A protein and the small-molecule ligand that binds it are described below.
Small molecule (SMILES): O=C(O)C(=O)CCCc1ccccc1

Sequence of chain 2.A:
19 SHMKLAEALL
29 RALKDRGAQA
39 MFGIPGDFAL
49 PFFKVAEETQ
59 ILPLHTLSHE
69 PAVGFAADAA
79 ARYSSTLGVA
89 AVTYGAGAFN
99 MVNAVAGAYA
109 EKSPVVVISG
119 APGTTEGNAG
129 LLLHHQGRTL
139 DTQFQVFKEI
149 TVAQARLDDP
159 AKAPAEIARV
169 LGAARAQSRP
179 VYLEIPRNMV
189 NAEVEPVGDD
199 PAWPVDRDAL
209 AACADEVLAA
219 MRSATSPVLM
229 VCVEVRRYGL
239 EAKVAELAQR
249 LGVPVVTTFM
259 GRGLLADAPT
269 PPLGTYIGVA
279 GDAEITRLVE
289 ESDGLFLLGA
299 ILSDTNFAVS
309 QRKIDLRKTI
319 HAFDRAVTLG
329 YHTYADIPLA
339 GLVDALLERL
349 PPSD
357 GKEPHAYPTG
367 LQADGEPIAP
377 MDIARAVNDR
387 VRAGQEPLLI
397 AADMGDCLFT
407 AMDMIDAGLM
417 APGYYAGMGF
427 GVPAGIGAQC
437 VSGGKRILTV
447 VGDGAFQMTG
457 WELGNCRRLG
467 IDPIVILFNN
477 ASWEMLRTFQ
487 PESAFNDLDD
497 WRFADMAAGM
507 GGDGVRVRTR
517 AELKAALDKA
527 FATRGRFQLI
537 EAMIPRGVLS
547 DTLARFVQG

Binding-site contacts:
Ligand atom O3 contacts residue MET258 of chain 2.A at 2.9 Å (h-bond).
Ligand atom O2 contacts residue ARG235 of chain 2.A at 2.8 Å (salt-bridge).
Ligand atom C7 contacts residue LEU415 of chain 2.A at 3.1 Å (hydrophobic).
Ligand atom O3 contacts residue LEU415 of chain 2.A at 3.0 Å (h-bond).
Ligand atom C3 contacts residue ARG234 of chain 2.A at 3.5 Å.
Ligand atom C4 contacts residue LEU395 of chain 2.A at 3.5 Å (hydrophobic).
Ligand atom C5 contacts residue GLY414 of chain 2.A at 3.5 Å.
Ligand atom C2 contacts residue MET416 of chain 2.A at 3.8 Å (hydrophobic).
Ligand atom C10 contacts residue LEU415 of chain 2.A at 3.3 Å (hydrophobic).
Ligand atom C7 contacts residue ARG234 of chain 2.A at 3.9 Å.
Ligand atom C11 contacts residue LEU415 of chain 2.A at 3.8 Å (hydrophobic).
Ligand atom C10 contacts residue MET258 of chain 2.A at 3.4 Å (hydrophobic).
Ligand atom C3 contacts residue LEU395 of chain 2.A at 3.6 Å (hydrophobic).
Ligand atom C11 contacts residue MET258 of chain 2.A at 3.6 Å (hydrophobic).
Ligand atom C2 contacts residue ARG80 of chain 2.A at 3.7 Å.
Ligand atom C8 contacts residue LEU262 of chain 2.A at 3.8 Å (hydrophobic).
Ligand atom O2 contacts residue MET258 of chain 2.A at 3.7 Å.
Ligand atom C8 contacts residue ARG260 of chain 2.A at 3.7 Å.
Ligand atom C5 contacts residue ARG234 of chain 2.A at 3.5 Å.
Ligand atom C6 contacts residue ARG234 of chain 2.A at 3.3 Å.
Ligand atom C8 contacts residue LEU415 of chain 2.A at 3.2 Å (hydrophobic).
Ligand atom C1 contacts residue ARG234 of chain 2.A at 3.4 Å.
Ligand atom O1 contacts residue LEU415 of chain 2.A at 3.7 Å.
Ligand atom O1 contacts residue ALA417 of chain 2.A at 3.0 Å (h-bond).
Ligand atom C3 contacts residue MET416 of chain 2.A at 3.8 Å (hydrophobic).
Ligand atom O1 contacts residue MET258 of chain 2.A at 3.7 Å.
Ligand atom C3 contacts residue ARG80 of chain 2.A at 3.9 Å.
Ligand atom C1 contacts residue LEU415 of chain 2.A at 3.5 Å (hydrophobic).
Ligand atom C9 contacts residue ARG260 of chain 2.A at 3.8 Å.
Ligand atom C10 contacts residue ARG260 of chain 2.A at 3.7 Å.
Ligand atom C2 contacts residue ARG234 of chain 2.A at 3.6 Å.
Ligand atom C9 contacts residue MET258 of chain 2.A at 3.9 Å (hydrophobic).
Ligand atom O1 contacts residue ARG80 of chain 2.A at 2.8 Å (salt-bridge).
Ligand atom O3 contacts residue ARG260 of chain 2.A at 2.8 Å (salt-bridge).
Ligand atom O1 contacts residue MET416 of chain 2.A at 3.1 Å.
Ligand atom C9 contacts residue LEU415 of chain 2.A at 3.9 Å (hydrophobic).
Ligand atom C6 contacts residue GLY261 of chain 2.A at 3.7 Å.
Ligand atom O2 contacts residue ARG80 of chain 2.A at 3.5 Å (salt-bridge).
Ligand atom C11 contacts residue ARG80 of chain 2.A at 3.5 Å.
Ligand atom C4 contacts residue ARG234 of chain 2.A at 3.4 Å.